Sequence of chain 1.A:
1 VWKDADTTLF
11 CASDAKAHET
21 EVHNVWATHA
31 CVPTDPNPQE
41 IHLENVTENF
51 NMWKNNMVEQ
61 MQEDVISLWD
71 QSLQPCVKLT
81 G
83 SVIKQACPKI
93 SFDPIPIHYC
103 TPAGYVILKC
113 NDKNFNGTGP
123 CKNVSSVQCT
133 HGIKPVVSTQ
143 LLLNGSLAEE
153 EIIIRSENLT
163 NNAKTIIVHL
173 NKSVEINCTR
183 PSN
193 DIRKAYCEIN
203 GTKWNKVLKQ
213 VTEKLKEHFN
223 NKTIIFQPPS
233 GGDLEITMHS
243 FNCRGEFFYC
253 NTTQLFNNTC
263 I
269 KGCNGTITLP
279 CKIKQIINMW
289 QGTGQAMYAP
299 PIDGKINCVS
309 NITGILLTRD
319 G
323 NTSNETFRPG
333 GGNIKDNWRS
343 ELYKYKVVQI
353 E

The protein below binds the small molecule below.
Small molecule (SMILES): CC(=O)N[C@@H]1[C@@H](O)[C@H](O)[C@@H](CO)O[C@H]1O

Binding-site contacts:
Ligand atom O7 contacts residue ASN146 of chain 1.A at 4.3 Å.
Ligand atom C8 contacts residue VAL138 of chain 1.A at 3.8 Å (hydrophobic).
Ligand atom C3 contacts residue ARG246 of chain 1.A at 3.8 Å.
Ligand atom C6 contacts residue VAL307 of chain 1.A at 4.1 Å (hydrophobic).
Ligand atom C1 contacts residue ASN146 of chain 1.A at 1.3 Å.
Ligand atom C5 contacts residue ASN146 of chain 1.A at 3.5 Å.
Ligand atom C2 contacts residue ASN146 of chain 1.A at 2.5 Å.
Ligand atom C7 contacts residue SER308 of chain 1.A at 4.2 Å.
Ligand atom C8 contacts residue ASN244 of chain 1.A at 3.5 Å.
Ligand atom O7 contacts residue PRO96 of chain 1.A at 3.6 Å.
Ligand atom O6 contacts residue LYS136 of chain 1.A at 3.4 Å (salt-bridge).
Ligand atom C4 contacts residue ARG246 of chain 1.A at 3.7 Å.
Ligand atom C1 contacts residue SER308 of chain 1.A at 4.3 Å.
Ligand atom O4 contacts residue ARG246 of chain 1.A at 2.8 Å (salt-bridge).
Ligand atom O4 contacts residue VAL307 of chain 1.A at 3.4 Å.
Ligand atom C8 contacts residue PHE243 of chain 1.A at 3.6 Å (hydrophobic).
Ligand atom C4 contacts residue VAL307 of chain 1.A at 4.5 Å (hydrophobic).
Ligand atom C8 contacts residue LEU145 of chain 1.A at 3.9 Å (hydrophobic).
Ligand atom C7 contacts residue ASN146 of chain 1.A at 3.9 Å.
Ligand atom O3 contacts residue ARG246 of chain 1.A at 3.1 Å (salt-bridge).
Ligand atom O3 contacts residue ASP95 of chain 1.A at 4.3 Å.
Ligand atom O7 contacts residue ASN244 of chain 1.A at 3.6 Å.
Ligand atom N2 contacts residue SER308 of chain 1.A at 3.5 Å (h-bond).
Ligand atom O3 contacts residue CYS306 of chain 1.A at 3.0 Å (h-bond).
Ligand atom C3 contacts residue CYS306 of chain 1.A at 3.8 Å (hydrophobic).
Ligand atom N2 contacts residue CYS306 of chain 1.A at 4.2 Å.
Ligand atom O7 contacts residue VAL138 of chain 1.A at 4.0 Å.
Ligand atom C7 contacts residue CYS306 of chain 1.A at 4.2 Å (hydrophobic).
Ligand atom C8 contacts residue CYS306 of chain 1.A at 4.4 Å (hydrophobic).
Ligand atom C7 contacts residue ASN244 of chain 1.A at 4.0 Å.
Ligand atom C7 contacts residue VAL138 of chain 1.A at 4.1 Å (hydrophobic).
Ligand atom C3 contacts residue VAL307 of chain 1.A at 4.4 Å (hydrophobic).
Ligand atom C3 contacts residue ASN146 of chain 1.A at 3.8 Å.
Ligand atom C8 contacts residue SER308 of chain 1.A at 4.0 Å.
Ligand atom C2 contacts residue SER308 of chain 1.A at 4.4 Å.
Ligand atom C5 contacts residue VAL307 of chain 1.A at 3.8 Å (hydrophobic).
Ligand atom C4 contacts residue ASN146 of chain 1.A at 4.2 Å.
Ligand atom N2 contacts residue ASN146 of chain 1.A at 3.1 Å (h-bond).
Ligand atom O5 contacts residue ASN146 of chain 1.A at 2.2 Å (h-bond).
Ligand atom O5 contacts residue LYS136 of chain 1.A at 4.0 Å.